Binding-site contacts:
Ligand atom O3 contacts residue ASP286 of chain 4.A at 2.8 Å (salt-bridge).
Ligand atom C3 contacts residue MN1 of chain 4.C at 3.5 Å.
Ligand atom O4 contacts residue MN1 of chain 4.C at 2.3 Å.
Ligand atom O1 contacts residue HIS219 of chain 4.A at 3.2 Å (h-bond).
Ligand atom C4 contacts residue GLU180 of chain 4.A at 3.2 Å.
Ligand atom O2 contacts residue GLU180 of chain 4.A at 3.0 Å (salt-bridge).
Ligand atom O4 contacts residue GLU180 of chain 4.A at 2.5 Å (salt-bridge).
Ligand atom O1 contacts residue OH1 of chain 4.G at 3.4 Å (h-bond).
Ligand atom C1 contacts residue OH1 of chain 4.G at 3.4 Å.
Ligand atom C4 contacts residue ASP286 of chain 4.A at 3.7 Å.
Ligand atom C2 contacts residue MN1 of chain 4.C at 3.3 Å.
Ligand atom C4 contacts residue MN1 of chain 4.C at 3.3 Å.
Ligand atom C1 contacts residue TRP136 of chain 4.A at 3.6 Å (hydrophobic).
Ligand atom O2 contacts residue OH1 of chain 4.G at 2.7 Å (h-bond).
Ligand atom O2 contacts residue MN1 of chain 4.D at 3.7 Å.
Ligand atom O4 contacts residue ASP244 of chain 4.A at 3.1 Å (salt-bridge).
Ligand atom O2 contacts residue MN1 of chain 4.C at 2.2 Å.
Ligand atom O1 contacts residue LYS182 of chain 4.A at 2.8 Å (salt-bridge).
Ligand atom O4 contacts residue ASP286 of chain 4.A at 2.9 Å (salt-bridge).
Ligand atom O5 contacts residue TRP136 of chain 4.A at 3.6 Å.
Ligand atom O2 contacts residue HIS219 of chain 4.A at 3.2 Å.
Ligand atom C2 contacts residue ASP286 of chain 4.A at 3.7 Å.
Ligand atom O2 contacts residue ASP286 of chain 4.A at 2.9 Å (salt-bridge).
Ligand atom C3 contacts residue TRP136 of chain 4.A at 3.7 Å (hydrophobic).
Ligand atom C2 contacts residue GLU180 of chain 4.A at 3.7 Å.
Ligand atom C5 contacts residue HIS53 of chain 4.A at 3.3 Å.
Ligand atom O1 contacts residue MN1 of chain 4.D at 3.5 Å.
Ligand atom O3 contacts residue MN1 of chain 4.C at 3.7 Å.
Ligand atom C3 contacts residue ASP286 of chain 4.A at 3.5 Å.
Ligand atom O1 contacts residue TRP136 of chain 4.A at 3.6 Å.
Ligand atom C4 contacts residue TRP136 of chain 4.A at 3.7 Å (hydrophobic).
Ligand atom O2 contacts residue GLU216 of chain 4.A at 2.9 Å (salt-bridge).
Ligand atom C1 contacts residue PHE25 of chain 1.A at 3.5 Å (hydrophobic).
Ligand atom O1 contacts residue ASP254 of chain 4.A at 3.0 Å (salt-bridge).
Ligand atom O1 contacts residue PHE25 of chain 1.A at 3.5 Å.
Ligand atom O5 contacts residue PHE93 of chain 4.A at 3.7 Å.
Ligand atom C2 contacts residue OH1 of chain 4.G at 3.6 Å.
Ligand atom O5 contacts residue HIS53 of chain 4.A at 2.6 Å (h-bond).
Ligand atom O3 contacts residue TRP15 of chain 4.A at 3.5 Å (h-bond).
Ligand atom C2 contacts residue TRP136 of chain 4.A at 3.7 Å (hydrophobic).

Sequence of chain 4.A:
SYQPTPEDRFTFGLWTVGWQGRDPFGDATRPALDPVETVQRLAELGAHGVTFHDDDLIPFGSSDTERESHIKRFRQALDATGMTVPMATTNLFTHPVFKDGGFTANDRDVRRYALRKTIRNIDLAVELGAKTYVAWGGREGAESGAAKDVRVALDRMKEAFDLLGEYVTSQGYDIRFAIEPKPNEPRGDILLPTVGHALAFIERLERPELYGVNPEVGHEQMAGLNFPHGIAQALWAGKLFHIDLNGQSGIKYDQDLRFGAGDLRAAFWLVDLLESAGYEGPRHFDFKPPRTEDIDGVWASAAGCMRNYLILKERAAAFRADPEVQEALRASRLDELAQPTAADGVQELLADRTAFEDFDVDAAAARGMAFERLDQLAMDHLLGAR

The protein below binds the small molecule below.
Small molecule (SMILES): OC[C@@H](O)C(O)[C@@H](O)CO

Sequence of chain 1.A:
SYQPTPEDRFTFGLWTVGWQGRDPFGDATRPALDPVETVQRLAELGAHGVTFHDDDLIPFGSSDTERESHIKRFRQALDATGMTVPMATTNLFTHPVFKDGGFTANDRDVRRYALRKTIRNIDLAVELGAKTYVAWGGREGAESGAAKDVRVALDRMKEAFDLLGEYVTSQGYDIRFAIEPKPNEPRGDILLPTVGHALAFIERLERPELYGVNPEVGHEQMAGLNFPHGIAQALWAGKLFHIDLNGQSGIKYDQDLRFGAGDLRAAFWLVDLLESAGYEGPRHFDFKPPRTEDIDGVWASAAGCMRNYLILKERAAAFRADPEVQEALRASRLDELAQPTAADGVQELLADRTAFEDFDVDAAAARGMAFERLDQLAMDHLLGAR